A small-molecule ligand and the protein it binds are described below.
Small molecule (SMILES): CC(C)CCC[C@@H](C)[C@H]1CC[C@H]2[C@@H]3CC=C4C[C@@H](O)CC[C@]4(C)[C@H]3CC[C@]12C

Sequence of chain 1.D:
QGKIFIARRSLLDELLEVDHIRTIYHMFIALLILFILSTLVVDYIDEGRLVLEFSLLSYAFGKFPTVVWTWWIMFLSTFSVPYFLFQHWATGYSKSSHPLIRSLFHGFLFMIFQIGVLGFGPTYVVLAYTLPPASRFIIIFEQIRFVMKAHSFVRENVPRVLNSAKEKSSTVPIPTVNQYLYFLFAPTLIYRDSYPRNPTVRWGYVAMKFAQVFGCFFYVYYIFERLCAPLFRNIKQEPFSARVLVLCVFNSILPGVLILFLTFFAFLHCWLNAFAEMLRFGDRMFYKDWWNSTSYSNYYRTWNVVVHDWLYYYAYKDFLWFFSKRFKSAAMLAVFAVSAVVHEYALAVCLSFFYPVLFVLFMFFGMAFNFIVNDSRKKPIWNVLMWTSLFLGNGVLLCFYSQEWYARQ

Sequence of chain 1.C:
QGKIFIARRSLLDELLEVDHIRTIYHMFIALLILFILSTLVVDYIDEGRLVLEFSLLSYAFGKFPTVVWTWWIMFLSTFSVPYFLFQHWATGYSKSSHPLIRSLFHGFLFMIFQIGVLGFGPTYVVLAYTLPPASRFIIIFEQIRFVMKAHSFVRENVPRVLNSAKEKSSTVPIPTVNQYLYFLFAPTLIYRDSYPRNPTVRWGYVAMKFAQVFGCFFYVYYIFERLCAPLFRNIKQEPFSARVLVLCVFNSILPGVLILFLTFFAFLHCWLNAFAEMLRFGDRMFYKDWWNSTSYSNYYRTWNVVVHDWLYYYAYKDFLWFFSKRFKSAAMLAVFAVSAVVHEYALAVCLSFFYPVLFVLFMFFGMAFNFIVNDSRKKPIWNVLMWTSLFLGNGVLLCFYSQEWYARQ

Binding-site contacts:
Ligand atom O1 contacts residue THR140 of chain 1.C at 3.6 Å.
Ligand atom C25 contacts residue CYS333 of chain 1.D at 4.3 Å (hydrophobic).
Ligand atom C17 contacts residue PHE382 of chain 1.D at 3.7 Å (hydrophobic).
Ligand atom C26 contacts residue CYS333 of chain 1.D at 3.8 Å (hydrophobic).
Ligand atom C21 contacts residue PHE382 of chain 1.D at 3.6 Å (hydrophobic).
Ligand atom C5 contacts residue TRP408 of chain 1.D at 3.7 Å (hydrophobic).
Ligand atom C22 contacts residue PHE382 of chain 1.D at 3.7 Å (hydrophobic).
Ligand atom C11 contacts residue LEU129 of chain 1.D at 4.2 Å (hydrophobic).
Ligand atom C1 contacts residue LEU132 of chain 1.D at 4.3 Å (hydrophobic).
Ligand atom C15 contacts residue PHE378 of chain 1.D at 3.5 Å (hydrophobic).
Ligand atom O1 contacts residue TRP408 of chain 1.D at 4.0 Å.
Ligand atom C24 contacts residue LEU379 of chain 1.D at 4.0 Å (hydrophobic).
Ligand atom C1 contacts residue ILE138 of chain 1.D at 3.9 Å (hydrophobic).
Ligand atom C7 contacts residue PHE378 of chain 1.D at 3.7 Å (hydrophobic).
Ligand atom C4 contacts residue ILE141 of chain 1.C at 3.9 Å (hydrophobic).
Ligand atom C18 contacts residue PHE145 of chain 1.D at 4.3 Å (hydrophobic).
Ligand atom C19 contacts residue ILE141 of chain 1.D at 3.9 Å (hydrophobic).
Ligand atom C2 contacts residue HIS137 of chain 1.C at 4.2 Å.
Ligand atom C6 contacts residue TRP408 of chain 1.D at 3.5 Å (hydrophobic).
Ligand atom C11 contacts residue ILE138 of chain 1.D at 3.8 Å (hydrophobic).
Ligand atom C4 contacts residue TRP408 of chain 1.D at 3.6 Å (hydrophobic).
Ligand atom C7 contacts residue TRP408 of chain 1.D at 3.7 Å (hydrophobic).
Ligand atom C27 contacts residue ILE146 of chain 1.D at 3.4 Å (hydrophobic).
Ligand atom C27 contacts residue TYR142 of chain 1.D at 4.0 Å (hydrophobic).
Ligand atom C3 contacts residue HIS137 of chain 1.C at 3.8 Å.
Ligand atom C24 contacts residue CYS333 of chain 1.D at 3.5 Å (hydrophobic).
Ligand atom C16 contacts residue PHE378 of chain 1.D at 3.9 Å (hydrophobic).
Ligand atom C16 contacts residue PHE145 of chain 1.D at 4.3 Å (hydrophobic).
Ligand atom C3 contacts residue TRP408 of chain 1.D at 3.7 Å (hydrophobic).
Ligand atom C16 contacts residue PHE382 of chain 1.D at 4.2 Å (hydrophobic).
Ligand atom C23 contacts residue PHE145 of chain 1.D at 3.8 Å (hydrophobic).
Ligand atom C6 contacts residue PHE378 of chain 1.D at 3.9 Å (hydrophobic).
Ligand atom O1 contacts residue HIS137 of chain 1.C at 2.6 Å (h-bond).
Ligand atom C26 contacts residue LEU149 of chain 1.D at 3.6 Å (hydrophobic).
Ligand atom C26 contacts residue GLY332 of chain 1.D at 3.6 Å.
Ligand atom C18 contacts residue ILE141 of chain 1.D at 3.4 Å (hydrophobic).
Ligand atom C21 contacts residue TYR142 of chain 1.D at 3.5 Å (hydrophobic).
Ligand atom C2 contacts residue ILE138 of chain 1.D at 4.0 Å (hydrophobic).
Ligand atom C20 contacts residue PHE382 of chain 1.D at 4.0 Å (hydrophobic).
Ligand atom C12 contacts residue LEU129 of chain 1.D at 4.3 Å (hydrophobic).